Binding-site contacts:
Ligand atom C5 contacts residue ASN205 of chain 1.A at 3.6 Å.
Ligand atom O7 contacts residue VAL215 of chain 1.A at 3.1 Å (h-bond).
Ligand atom C2 contacts residue GLN217 of chain 1.A at 4.4 Å.
Ligand atom C4 contacts residue ASN205 of chain 1.A at 4.1 Å.
Ligand atom C1 contacts residue SER208 of chain 1.A at 4.2 Å.
Ligand atom O5 contacts residue ASN205 of chain 1.A at 2.2 Å (h-bond).
Ligand atom C1 contacts residue ASN205 of chain 1.A at 1.4 Å.
Ligand atom O6 contacts residue GLN217 of chain 1.A at 2.3 Å (h-bond).
Ligand atom O6 contacts residue SER208 of chain 1.A at 4.3 Å.
Ligand atom N2 contacts residue ASN205 of chain 1.A at 3.1 Å (h-bond).
Ligand atom C6 contacts residue GLN217 of chain 1.A at 3.6 Å.
Ligand atom O7 contacts residue GLN217 of chain 1.A at 3.7 Å.
Ligand atom C7 contacts residue VAL215 of chain 1.A at 4.3 Å (hydrophobic).
Ligand atom C3 contacts residue GLN217 of chain 1.A at 4.4 Å.
Ligand atom O7 contacts residue ALA214 of chain 1.A at 3.7 Å.
Ligand atom N2 contacts residue GLN217 of chain 1.A at 4.5 Å.
Ligand atom O6 contacts residue LEU212 of chain 1.A at 4.2 Å.
Ligand atom C5 contacts residue SER208 of chain 1.A at 4.3 Å.
Ligand atom O3 contacts residue GLN217 of chain 1.A at 3.2 Å (h-bond).
Ligand atom C7 contacts residue ASN205 of chain 1.A at 3.5 Å.
Ligand atom C7 contacts residue GLN217 of chain 1.A at 4.2 Å.
Ligand atom C8 contacts residue ASN205 of chain 1.A at 4.1 Å.
Ligand atom C3 contacts residue ASN205 of chain 1.A at 3.8 Å.
Ligand atom C6 contacts residue SER208 of chain 1.A at 4.1 Å.
Ligand atom O7 contacts residue ASN205 of chain 1.A at 3.9 Å.
Ligand atom C2 contacts residue ASN205 of chain 1.A at 2.5 Å.
Ligand atom O5 contacts residue SER208 of chain 1.A at 3.6 Å (h-bond).

Sequence of chain 1.A:
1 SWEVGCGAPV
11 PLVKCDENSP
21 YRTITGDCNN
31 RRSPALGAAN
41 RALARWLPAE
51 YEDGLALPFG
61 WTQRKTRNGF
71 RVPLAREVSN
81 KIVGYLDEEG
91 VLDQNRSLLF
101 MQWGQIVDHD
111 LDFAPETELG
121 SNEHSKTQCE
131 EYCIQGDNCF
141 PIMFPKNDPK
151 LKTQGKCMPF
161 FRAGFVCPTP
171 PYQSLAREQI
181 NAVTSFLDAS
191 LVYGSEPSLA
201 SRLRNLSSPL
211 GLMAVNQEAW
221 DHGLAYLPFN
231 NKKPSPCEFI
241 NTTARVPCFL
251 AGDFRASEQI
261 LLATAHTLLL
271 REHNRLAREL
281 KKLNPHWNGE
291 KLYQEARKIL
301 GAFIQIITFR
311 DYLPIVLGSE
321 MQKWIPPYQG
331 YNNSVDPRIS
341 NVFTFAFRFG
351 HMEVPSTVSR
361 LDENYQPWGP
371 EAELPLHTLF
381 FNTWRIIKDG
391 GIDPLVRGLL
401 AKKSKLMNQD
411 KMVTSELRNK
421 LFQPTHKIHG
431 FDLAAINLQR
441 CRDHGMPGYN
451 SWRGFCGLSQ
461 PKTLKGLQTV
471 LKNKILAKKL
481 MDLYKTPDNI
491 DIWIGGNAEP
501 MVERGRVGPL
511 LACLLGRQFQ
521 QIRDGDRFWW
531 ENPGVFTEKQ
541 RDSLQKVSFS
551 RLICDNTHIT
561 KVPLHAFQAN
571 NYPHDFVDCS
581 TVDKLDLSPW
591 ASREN

A small-molecule ligand and the protein it binds are described below.
Small molecule (SMILES): CC(=O)N[C@H]1[C@H](O[C@H]2[C@H](O)[C@@H](NC(C)=O)CO[C@@H]2CO)O[C@H](CO)[C@@H](O)[C@@H]1O